Binding-site contacts:
Ligand atom C7 contacts residue ASN1118 of chain 1.A at 3.9 Å.
Ligand atom C2 contacts residue ASN1118 of chain 1.A at 2.5 Å.
Ligand atom C3 contacts residue ASN1118 of chain 1.A at 3.8 Å.
Ligand atom C1 contacts residue ASN1118 of chain 1.A at 1.4 Å.
Ligand atom C5 contacts residue ASN1118 of chain 1.A at 3.7 Å.
Ligand atom C4 contacts residue ASN1118 of chain 1.A at 4.2 Å.
Ligand atom O7 contacts residue ASN1118 of chain 1.A at 4.4 Å.
Ligand atom N2 contacts residue ASN1118 of chain 1.A at 2.9 Å (h-bond).
Ligand atom O5 contacts residue ASN1118 of chain 1.A at 2.4 Å (h-bond).

Sequence of chain 1.A:
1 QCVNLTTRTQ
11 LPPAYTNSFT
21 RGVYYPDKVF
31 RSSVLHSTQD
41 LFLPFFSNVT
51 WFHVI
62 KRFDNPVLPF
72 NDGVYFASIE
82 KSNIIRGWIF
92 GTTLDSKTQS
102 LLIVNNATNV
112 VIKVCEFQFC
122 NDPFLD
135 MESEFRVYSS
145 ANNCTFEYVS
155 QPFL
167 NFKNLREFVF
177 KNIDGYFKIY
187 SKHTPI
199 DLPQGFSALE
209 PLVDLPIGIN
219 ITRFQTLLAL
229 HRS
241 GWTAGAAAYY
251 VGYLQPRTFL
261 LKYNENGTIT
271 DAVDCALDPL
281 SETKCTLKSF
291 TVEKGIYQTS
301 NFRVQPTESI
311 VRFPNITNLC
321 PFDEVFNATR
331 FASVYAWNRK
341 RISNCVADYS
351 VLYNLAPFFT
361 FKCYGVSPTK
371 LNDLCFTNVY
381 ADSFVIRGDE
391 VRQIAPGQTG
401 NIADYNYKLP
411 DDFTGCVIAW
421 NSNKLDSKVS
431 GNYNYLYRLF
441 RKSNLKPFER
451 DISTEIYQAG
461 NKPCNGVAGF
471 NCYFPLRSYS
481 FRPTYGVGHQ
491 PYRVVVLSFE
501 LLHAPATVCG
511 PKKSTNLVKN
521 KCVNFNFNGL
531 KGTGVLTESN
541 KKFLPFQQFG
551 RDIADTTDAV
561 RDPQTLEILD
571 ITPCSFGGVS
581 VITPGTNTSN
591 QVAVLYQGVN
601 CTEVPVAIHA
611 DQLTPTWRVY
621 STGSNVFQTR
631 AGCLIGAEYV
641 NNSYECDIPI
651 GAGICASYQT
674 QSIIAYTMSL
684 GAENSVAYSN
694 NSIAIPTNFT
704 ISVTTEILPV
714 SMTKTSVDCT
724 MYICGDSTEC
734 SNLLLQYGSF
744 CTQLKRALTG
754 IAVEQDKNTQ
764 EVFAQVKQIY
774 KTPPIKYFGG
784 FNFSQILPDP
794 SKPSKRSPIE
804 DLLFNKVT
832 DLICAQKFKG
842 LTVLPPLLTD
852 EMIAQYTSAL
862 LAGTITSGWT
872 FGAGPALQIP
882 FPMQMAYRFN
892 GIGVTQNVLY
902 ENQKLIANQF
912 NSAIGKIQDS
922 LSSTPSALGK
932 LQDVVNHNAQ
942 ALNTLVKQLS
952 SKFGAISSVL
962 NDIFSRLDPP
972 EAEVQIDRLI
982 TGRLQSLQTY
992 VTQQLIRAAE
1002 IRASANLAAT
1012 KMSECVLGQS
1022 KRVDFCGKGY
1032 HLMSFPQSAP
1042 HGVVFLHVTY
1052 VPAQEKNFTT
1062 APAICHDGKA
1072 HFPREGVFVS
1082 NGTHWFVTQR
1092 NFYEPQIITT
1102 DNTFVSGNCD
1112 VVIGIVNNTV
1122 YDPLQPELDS

A small-molecule ligand and the protein it binds are described below.
Small molecule (SMILES): CC(=O)N[C@H]1[C@H](O[C@H]2[C@H](O)[C@@H](NC(C)=O)CO[C@@H]2CO)O[C@H](CO)[C@@H](O)[C@@H]1O